Binding-site contacts:
Ligand atom C5 contacts residue ALA84 of chain 2.A at 3.0 Å (hydrophobic).
Ligand atom C7 contacts residue MET40 of chain 2.A at 3.5 Å (hydrophobic).
Ligand atom O1A contacts residue ARG44 of chain 2.A at 3.0 Å.
Ligand atom O2A contacts residue MG1 of chain 2.C at 2.2 Å.
Ligand atom O3B contacts residue ARG45 of chain 2.A at 2.5 Å (salt-bridge).
Ligand atom O2A contacts residue ARG92 of chain 2.A at 3.0 Å (salt-bridge).
Ligand atom C1 contacts residue MET40 of chain 2.A at 3.3 Å (hydrophobic).
Ligand atom O1 contacts residue ASN43 of chain 2.A at 3.5 Å (h-bond).
Ligand atom C6 contacts residue ASN43 of chain 2.A at 3.3 Å.
Ligand atom O1 contacts residue ASP41 of chain 2.A at 3.4 Å (salt-bridge).
Ligand atom O3A contacts residue ARG44 of chain 2.A at 2.9 Å (salt-bridge).
Ligand atom O3B contacts residue ASP41 of chain 2.A at 3.1 Å (salt-bridge).
Ligand atom O3A contacts residue ASN43 of chain 2.A at 2.9 Å (h-bond).
Ligand atom PB contacts residue ARG45 of chain 2.A at 3.5 Å.
Ligand atom O1B contacts residue ARG44 of chain 2.A at 3.5 Å (salt-bridge).
Ligand atom O3A contacts residue GLY42 of chain 2.A at 3.3 Å.
Ligand atom O1A contacts residue HIS58 of chain 2.A at 3.0 Å.
Ligand atom O1 contacts residue GLY42 of chain 2.A at 3.5 Å (h-bond).
Ligand atom O3B contacts residue MG1 of chain 2.C at 1.9 Å.
Ligand atom C2 contacts residue MET40 of chain 2.A at 2.9 Å (hydrophobic).
Ligand atom C3 contacts residue ISY1 of chain 2.E at 3.3 Å.
Ligand atom C19 contacts residue ILE125 of chain 2.A at 3.6 Å (hydrophobic).
Ligand atom C2 contacts residue ISY1 of chain 2.E at 3.5 Å.
Ligand atom C14 contacts residue ALA104 of chain 2.A at 3.5 Å (hydrophobic).
Ligand atom O2A contacts residue ASP41 of chain 2.A at 3.4 Å (salt-bridge).
Ligand atom O1B contacts residue ARG45 of chain 2.A at 2.7 Å (salt-bridge).
Ligand atom C10 contacts residue LEU103 of chain 2.A at 3.6 Å (hydrophobic).
Ligand atom PA contacts residue MG1 of chain 2.C at 3.2 Å.
Ligand atom PB contacts residue MG1 of chain 2.C at 3.0 Å.
Ligand atom O3A contacts residue MG1 of chain 2.C at 3.4 Å.
Ligand atom O2B contacts residue MG1 of chain 2.C at 3.3 Å.
Ligand atom O2A contacts residue ISY1 of chain 2.E at 2.8 Å (h-bond).
Ligand atom C16 contacts residue PHE62 of chain 2.A at 3.4 Å (hydrophobic).
Ligand atom C11 contacts residue LEU65 of chain 2.A at 3.6 Å (hydrophobic).
Ligand atom O1B contacts residue GLY42 of chain 2.A at 3.5 Å.
Ligand atom O3B contacts residue GLY42 of chain 2.A at 3.4 Å (h-bond).
Ligand atom O1A contacts residue ARG92 of chain 2.A at 2.9 Å (salt-bridge).
Ligand atom C1 contacts residue ASP41 of chain 2.A at 3.6 Å.
Ligand atom O2B contacts residue ARG44 of chain 2.A at 3.2 Å (salt-bridge).
Ligand atom C4 contacts residue ISY1 of chain 2.E at 3.3 Å.

Sequence of chain 2.B:
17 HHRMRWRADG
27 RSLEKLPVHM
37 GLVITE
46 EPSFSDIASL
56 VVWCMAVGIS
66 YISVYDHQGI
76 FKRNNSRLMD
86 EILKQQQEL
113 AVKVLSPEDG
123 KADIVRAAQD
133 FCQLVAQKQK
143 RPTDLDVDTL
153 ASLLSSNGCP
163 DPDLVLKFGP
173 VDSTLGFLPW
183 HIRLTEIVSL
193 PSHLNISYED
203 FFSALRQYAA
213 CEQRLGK

A small-molecule ligand and the protein it binds are described below.
Small molecule (SMILES): CC(C)=CCC/C(C)=C/CC/C(C)=C/CC/C(C)=C/CO[P](=O)(O)OP(=O)(O)O

Sequence of chain 2.A:
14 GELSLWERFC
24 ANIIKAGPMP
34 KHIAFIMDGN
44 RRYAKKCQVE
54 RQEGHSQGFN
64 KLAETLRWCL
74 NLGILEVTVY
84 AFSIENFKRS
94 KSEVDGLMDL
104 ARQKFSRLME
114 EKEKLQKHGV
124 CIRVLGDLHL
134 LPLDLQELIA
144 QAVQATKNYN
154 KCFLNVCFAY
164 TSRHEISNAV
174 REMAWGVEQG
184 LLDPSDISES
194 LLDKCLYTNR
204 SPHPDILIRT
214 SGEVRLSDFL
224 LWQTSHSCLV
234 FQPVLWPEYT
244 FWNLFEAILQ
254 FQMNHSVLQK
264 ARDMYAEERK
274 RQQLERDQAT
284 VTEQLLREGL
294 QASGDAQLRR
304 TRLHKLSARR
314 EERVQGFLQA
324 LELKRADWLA